The small molecule below binds the protein below.
Small molecule (SMILES): CC(=O)N[C@H]1[C@H](O[C@H]2[C@H](O)[C@@H](NC(C)=O)CO[C@@H]2CO)O[C@H](CO)[C@@H](O)[C@@H]1O

Binding-site contacts:
Ligand atom C4 contacts residue ASN714 of chain 1.A at 4.2 Å.
Ligand atom O6 contacts residue GLN923 of chain 1.A at 3.8 Å.
Ligand atom C5 contacts residue ASN714 of chain 1.A at 3.6 Å.
Ligand atom C1 contacts residue LEU919 of chain 1.A at 4.2 Å (hydrophobic).
Ligand atom C7 contacts residue LEU919 of chain 1.A at 3.8 Å (hydrophobic).
Ligand atom O4 contacts residue LEU919 of chain 1.A at 4.0 Å.
Ligand atom C6 contacts residue LEU919 of chain 1.A at 4.5 Å (hydrophobic).
Ligand atom C2 contacts residue ASN714 of chain 1.A at 2.5 Å.
Ligand atom C8 contacts residue LEU919 of chain 1.A at 4.0 Å (hydrophobic).
Ligand atom C1 contacts residue ASN714 of chain 1.A at 1.4 Å.
Ligand atom C8 contacts residue ASN714 of chain 1.A at 4.3 Å.
Ligand atom C3 contacts residue LEU919 of chain 1.A at 4.2 Å (hydrophobic).
Ligand atom O7 contacts residue LEU919 of chain 1.A at 3.3 Å.
Ligand atom C5 contacts residue LEU919 of chain 1.A at 4.1 Å (hydrophobic).
Ligand atom C3 contacts residue ASN714 of chain 1.A at 3.8 Å.
Ligand atom O5 contacts residue ASN714 of chain 1.A at 2.4 Å (h-bond).
Ligand atom N2 contacts residue ASN714 of chain 1.A at 2.9 Å (h-bond).
Ligand atom C7 contacts residue ASN714 of chain 1.A at 4.0 Å.

Sequence of chain 1.A:
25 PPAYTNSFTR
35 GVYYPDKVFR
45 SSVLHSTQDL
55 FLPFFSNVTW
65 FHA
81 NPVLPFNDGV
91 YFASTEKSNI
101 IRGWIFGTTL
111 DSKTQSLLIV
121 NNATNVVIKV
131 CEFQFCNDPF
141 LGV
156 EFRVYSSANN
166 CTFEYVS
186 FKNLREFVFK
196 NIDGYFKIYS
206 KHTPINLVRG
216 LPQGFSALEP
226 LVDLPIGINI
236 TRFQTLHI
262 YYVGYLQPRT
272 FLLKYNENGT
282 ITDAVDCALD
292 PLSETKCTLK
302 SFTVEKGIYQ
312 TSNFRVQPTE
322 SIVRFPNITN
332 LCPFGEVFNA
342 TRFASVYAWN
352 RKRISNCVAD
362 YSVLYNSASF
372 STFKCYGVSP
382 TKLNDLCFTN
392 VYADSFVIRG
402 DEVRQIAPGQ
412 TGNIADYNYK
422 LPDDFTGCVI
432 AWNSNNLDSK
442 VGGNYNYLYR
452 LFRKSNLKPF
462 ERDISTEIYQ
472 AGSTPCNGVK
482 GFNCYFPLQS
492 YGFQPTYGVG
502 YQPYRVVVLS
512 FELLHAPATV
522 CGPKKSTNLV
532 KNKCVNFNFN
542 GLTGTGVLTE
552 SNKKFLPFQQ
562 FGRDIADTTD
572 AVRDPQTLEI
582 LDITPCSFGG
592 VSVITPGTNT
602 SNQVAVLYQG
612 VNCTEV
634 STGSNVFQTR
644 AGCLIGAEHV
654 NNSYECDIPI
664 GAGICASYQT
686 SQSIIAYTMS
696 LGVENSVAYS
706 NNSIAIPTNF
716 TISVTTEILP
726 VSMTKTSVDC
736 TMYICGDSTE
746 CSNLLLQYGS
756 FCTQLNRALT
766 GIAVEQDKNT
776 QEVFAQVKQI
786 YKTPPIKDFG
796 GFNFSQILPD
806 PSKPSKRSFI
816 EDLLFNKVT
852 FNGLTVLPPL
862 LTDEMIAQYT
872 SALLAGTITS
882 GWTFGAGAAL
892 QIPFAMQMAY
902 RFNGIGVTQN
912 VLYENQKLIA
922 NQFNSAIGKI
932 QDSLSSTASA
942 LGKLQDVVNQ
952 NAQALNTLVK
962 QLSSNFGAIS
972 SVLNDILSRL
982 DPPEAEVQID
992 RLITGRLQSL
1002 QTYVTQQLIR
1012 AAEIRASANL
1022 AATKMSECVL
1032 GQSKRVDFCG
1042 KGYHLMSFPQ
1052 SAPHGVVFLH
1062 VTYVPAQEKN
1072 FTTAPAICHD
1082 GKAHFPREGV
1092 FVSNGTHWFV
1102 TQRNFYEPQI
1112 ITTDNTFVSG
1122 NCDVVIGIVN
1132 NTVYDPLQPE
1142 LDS